Sequence of chain 3.A:
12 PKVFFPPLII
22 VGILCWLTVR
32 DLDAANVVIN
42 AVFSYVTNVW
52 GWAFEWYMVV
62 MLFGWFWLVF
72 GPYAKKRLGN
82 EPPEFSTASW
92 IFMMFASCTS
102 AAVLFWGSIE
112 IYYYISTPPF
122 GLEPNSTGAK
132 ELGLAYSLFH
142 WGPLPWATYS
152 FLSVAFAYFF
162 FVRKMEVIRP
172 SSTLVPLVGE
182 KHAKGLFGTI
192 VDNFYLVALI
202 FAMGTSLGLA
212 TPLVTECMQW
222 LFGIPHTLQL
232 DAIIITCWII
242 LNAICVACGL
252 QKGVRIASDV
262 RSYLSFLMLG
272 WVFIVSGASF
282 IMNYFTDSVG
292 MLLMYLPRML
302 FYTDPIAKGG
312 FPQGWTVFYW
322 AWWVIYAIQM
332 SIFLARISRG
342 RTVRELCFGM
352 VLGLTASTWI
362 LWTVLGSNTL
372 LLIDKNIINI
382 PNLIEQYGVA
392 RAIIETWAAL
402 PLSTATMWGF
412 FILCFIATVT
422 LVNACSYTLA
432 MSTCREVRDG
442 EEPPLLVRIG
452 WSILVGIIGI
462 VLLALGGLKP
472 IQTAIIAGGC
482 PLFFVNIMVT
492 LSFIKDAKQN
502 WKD

Binding-site contacts:
Ligand atom C5A contacts residue ALA103 of chain 3.A at 4.4 Å (hydrophobic).
Ligand atom O1A contacts residue TYR150 of chain 3.A at 4.3 Å.
Ligand atom C3 contacts residue TYR327 of chain 3.A at 3.4 Å (hydrophobic).
Ligand atom O3 contacts residue TRP142 of chain 3.A at 3.7 Å.
Ligand atom C5B contacts residue ALA103 of chain 3.A at 4.1 Å (hydrophobic).
Ligand atom N5 contacts residue TRP142 of chain 3.A at 4.2 Å.
Ligand atom O1B contacts residue TRP324 of chain 3.A at 3.4 Å.
Ligand atom C1 contacts residue TYR327 of chain 3.A at 4.4 Å (hydrophobic).
Ligand atom O3 contacts residue TRP323 of chain 3.A at 4.2 Å.
Ligand atom C5A contacts residue SER101 of chain 3.A at 3.6 Å.
Ligand atom C5A contacts residue TRP323 of chain 3.A at 3.9 Å (hydrophobic).
Ligand atom C2 contacts residue TYR327 of chain 3.A at 3.9 Å (hydrophobic).
Ligand atom C5B contacts residue VAL104 of chain 3.A at 4.3 Å (hydrophobic).
Ligand atom C5B contacts residue TRP107 of chain 3.A at 3.8 Å (hydrophobic).
Ligand atom O3 contacts residue TRP324 of chain 3.A at 3.6 Å.
Ligand atom O1A contacts residue MET331 of chain 3.A at 4.3 Å.
Ligand atom C5A contacts residue SER207 of chain 3.A at 3.9 Å.
Ligand atom O1B contacts residue TRP147 of chain 3.A at 4.4 Å.
Ligand atom O3 contacts residue TYR327 of chain 3.A at 4.2 Å.
Ligand atom O1A contacts residue TRP147 of chain 3.A at 4.0 Å.
Ligand atom C4 contacts residue TRP142 of chain 3.A at 4.1 Å (hydrophobic).
Ligand atom N5 contacts residue TRP323 of chain 3.A at 4.0 Å.
Ligand atom C5C contacts residue VAL104 of chain 3.A at 3.7 Å (hydrophobic).
Ligand atom C4 contacts residue TYR327 of chain 3.A at 3.8 Å (hydrophobic).
Ligand atom O1B contacts residue TRP142 of chain 3.A at 4.1 Å.
Ligand atom C3 contacts residue TRP142 of chain 3.A at 4.4 Å (hydrophobic).
Ligand atom C5C contacts residue TRP142 of chain 3.A at 3.8 Å (hydrophobic).
Ligand atom C5B contacts residue TRP142 of chain 3.A at 3.7 Å (hydrophobic).
Ligand atom O1A contacts residue TYR327 of chain 3.A at 4.5 Å.
Ligand atom C3 contacts residue TRP323 of chain 3.A at 3.9 Å (hydrophobic).
Ligand atom C4 contacts residue TRP323 of chain 3.A at 3.3 Å (hydrophobic).
Ligand atom O1B contacts residue TYR150 of chain 3.A at 4.4 Å.
Ligand atom C5A contacts residue TYR327 of chain 3.A at 4.1 Å (hydrophobic).
Ligand atom C5B contacts residue TRP323 of chain 3.A at 3.7 Å (hydrophobic).

A protein and the small-molecule ligand that binds it are described below.
Small molecule (SMILES): C[N+](C)(C)C[C@H](O)CC(=O)O